Binding-site contacts:
Ligand atom N contacts residue TYR57 of chain 1.A at 3.8 Å.
Ligand atom CD contacts residue ARG53 of chain 1.A at 3.9 Å.
Ligand atom CD contacts residue TYR57 of chain 1.A at 3.1 Å (hydrophobic).
Ligand atom CB contacts residue ILE35 of chain 1.A at 3.8 Å (hydrophobic).
Ligand atom O contacts residue TYR57 of chain 1.A at 3.9 Å.
Ligand atom CD1 contacts residue ILE35 of chain 1.A at 3.6 Å (hydrophobic).
Ligand atom CD1 contacts residue GLN26 of chain 1.A at 3.5 Å.
Ligand atom CG contacts residue ILE32 of chain 1.A at 4.0 Å (hydrophobic).
Ligand atom CE1 contacts residue VAL52 of chain 1.A at 3.8 Å (hydrophobic).
Ligand atom CB contacts residue PHE60 of chain 1.A at 3.8 Å (hydrophobic).
Ligand atom CD1 contacts residue TYR57 of chain 1.A at 3.3 Å (hydrophobic).
Ligand atom CD1 contacts residue ILE32 of chain 1.A at 3.8 Å (hydrophobic).
Ligand atom CD2 contacts residue ILE35 of chain 1.A at 3.8 Å (hydrophobic).
Ligand atom CG contacts residue ILE56 of chain 1.A at 4.1 Å (hydrophobic).
Ligand atom CD2 contacts residue ILE56 of chain 1.A at 3.9 Å (hydrophobic).
Ligand atom OE2 contacts residue TYR57 of chain 1.A at 2.8 Å (h-bond).
Ligand atom CD1 contacts residue PHE60 of chain 1.A at 3.8 Å (hydrophobic).
Ligand atom CA contacts residue PHE60 of chain 1.A at 3.6 Å (hydrophobic).
Ligand atom CB contacts residue THR29 of chain 1.A at 3.8 Å.
Ligand atom CG contacts residue PHE60 of chain 1.A at 4.1 Å (hydrophobic).
Ligand atom CD2 contacts residue ARG71 of chain 1.A at 3.5 Å.
Ligand atom OE1 contacts residue TYR57 of chain 1.A at 3.1 Å (h-bond).
Ligand atom OE1 contacts residue ARG53 of chain 1.A at 2.7 Å (salt-bridge).
Ligand atom CA contacts residue TYR57 of chain 1.A at 3.6 Å (hydrophobic).
Ligand atom O contacts residue PHE60 of chain 1.A at 4.2 Å.
Ligand atom CZ contacts residue VAL52 of chain 1.A at 3.9 Å (hydrophobic).
Ligand atom CD2 contacts residue ILE32 of chain 1.A at 3.8 Å (hydrophobic).
Ligand atom CZ contacts residue GLU49 of chain 1.A at 3.8 Å.
Ligand atom CD2 contacts residue ALA70 of chain 1.A at 4.1 Å (hydrophobic).
Ligand atom CE2 contacts residue ARG53 of chain 1.A at 3.7 Å.
Ligand atom CD2 contacts residue ILE33 of chain 1.A at 3.7 Å (hydrophobic).
Ligand atom C contacts residue TYR57 of chain 1.A at 4.1 Å (hydrophobic).
Ligand atom CB contacts residue TYR57 of chain 1.A at 4.1 Å (hydrophobic).
Ligand atom CD2 contacts residue ARG53 of chain 1.A at 4.1 Å.
Ligand atom CD contacts residue PHE60 of chain 1.A at 3.8 Å (hydrophobic).
Ligand atom CG contacts residue PHE60 of chain 1.A at 4.1 Å (hydrophobic).
Ligand atom CG contacts residue TYR57 of chain 1.A at 4.1 Å (hydrophobic).
Ligand atom CD2 contacts residue SER34 of chain 1.A at 3.8 Å.
Ligand atom CD1 contacts residue GLY30 of chain 1.A at 3.4 Å.
Ligand atom CB1 contacts residue ARG53 of chain 1.A at 4.0 Å.

Sequence of chain 1.A:
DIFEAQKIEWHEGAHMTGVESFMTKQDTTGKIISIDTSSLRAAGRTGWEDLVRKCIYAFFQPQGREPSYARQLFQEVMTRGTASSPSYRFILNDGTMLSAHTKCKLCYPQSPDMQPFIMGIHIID

This protein binds this small molecule.
Small molecule (SMILES): CC(C)C[C@@H]1NC(=O)[C@H](CCCCN)NC(=O)[C@@](C)(NC(=O)[C@H](CC(C)C)NC(=O)[C@H](CC(=O)O)NC(=O)[C@H](CCC(N)=O)NC(=O)[C@H](CCC(=O)O)NC(=O)[C@@H](NC(=O)[C@@H]2CCCN2C(=O)[C@@H]2CCCN2C(=O)[C@H](CC(C)C)NC(=O)[C@@H](N)CC(C)C)[C@@H](C)O)CCCCCCCC[C@@](C)(C(=O)N[C@@H](Cc2ccc(O)cc2)C(N)=O)NC(=O)[C@H](CC2CCCCC2)NC1=O